Binding-site contacts:
Ligand atom C2 contacts residue LEU36 of chain 1.B at 3.7 Å (hydrophobic).
Ligand atom C4 contacts residue TYR64 of chain 1.B at 3.5 Å (hydrophobic).
Ligand atom C4 contacts residue LEU36 of chain 1.B at 3.4 Å (hydrophobic).
Ligand atom N8 contacts residue ASP73 of chain 1.B at 2.9 Å (salt-bridge).
Ligand atom C13 contacts residue TRP88 of chain 1.B at 3.5 Å (hydrophobic).
Ligand atom O17 contacts residue SER129 of chain 1.B at 3.3 Å.
Ligand atom C13 contacts residue TYR93 of chain 1.B at 3.4 Å (hydrophobic).
Ligand atom C2 contacts residue TYR64 of chain 1.B at 3.5 Å (hydrophobic).
Ligand atom C26 contacts residue TYR47 of chain 1.B at 3.8 Å (hydrophobic).
Ligand atom O19 contacts residue TYR56 of chain 1.B at 3.4 Å.
Ligand atom C12 contacts residue TRP88 of chain 1.B at 3.3 Å (hydrophobic).
Ligand atom C10 contacts residue TRP88 of chain 1.B at 3.5 Å (hydrophobic).
Ligand atom O20 contacts residue TYR64 of chain 1.B at 3.3 Å (h-bond).
Ligand atom C15 contacts residue TRP88 of chain 1.B at 3.7 Å (hydrophobic).
Ligand atom O17 contacts residue TYR56 of chain 1.B at 2.7 Å (h-bond).
Ligand atom C27 contacts residue TYR47 of chain 1.B at 3.5 Å (hydrophobic).
Ligand atom N16 contacts residue TRP60 of chain 1.B at 3.5 Å (h-bond).
Ligand atom BR2 contacts residue TYR56 of chain 1.B at 3.8 Å.
Ligand atom C6 contacts residue TYR64 of chain 1.B at 3.7 Å (hydrophobic).
Ligand atom C5 contacts residue TYR64 of chain 1.B at 3.5 Å (hydrophobic).
Ligand atom O17 contacts residue TRP88 of chain 1.B at 3.7 Å.
Ligand atom BR1 contacts residue LEU125 of chain 1.B at 3.5 Å.
Ligand atom BR2 contacts residue TYR64 of chain 1.B at 3.6 Å.
Ligand atom C30 contacts residue ALA127 of chain 1.B at 3.3 Å (hydrophobic).
Ligand atom O19 contacts residue TRP60 of chain 1.B at 2.9 Å (h-bond).
Ligand atom C3 contacts residue LEU36 of chain 1.B at 3.5 Å (hydrophobic).
Ligand atom C1 contacts residue TYR64 of chain 1.B at 3.7 Å (hydrophobic).
Ligand atom C14 contacts residue PHE101 of chain 1.B at 3.8 Å (hydrophobic).
Ligand atom C7 contacts residue ASP73 of chain 1.B at 3.5 Å.
Ligand atom C12 contacts residue THR75 of chain 1.B at 3.7 Å.
Ligand atom O18 contacts residue TRP60 of chain 1.B at 3.2 Å (h-bond).
Ligand atom C11 contacts residue THR75 of chain 1.B at 3.6 Å.
Ligand atom C11 contacts residue TRP88 of chain 1.B at 3.4 Å (hydrophobic).
Ligand atom C5 contacts residue LEU36 of chain 1.B at 3.6 Å (hydrophobic).
Ligand atom C15 contacts residue PHE101 of chain 1.B at 3.8 Å (hydrophobic).
Ligand atom O18 contacts residue LEU110 of chain 1.B at 3.4 Å.
Ligand atom C29 contacts residue GLY126 of chain 1.B at 3.7 Å.
Ligand atom C3 contacts residue TYR64 of chain 1.B at 3.5 Å (hydrophobic).
Ligand atom C29 contacts residue ALA127 of chain 1.B at 3.6 Å (hydrophobic).
Ligand atom BR2 contacts residue TRP60 of chain 1.B at 3.3 Å.

Sequence of chain 1.B:
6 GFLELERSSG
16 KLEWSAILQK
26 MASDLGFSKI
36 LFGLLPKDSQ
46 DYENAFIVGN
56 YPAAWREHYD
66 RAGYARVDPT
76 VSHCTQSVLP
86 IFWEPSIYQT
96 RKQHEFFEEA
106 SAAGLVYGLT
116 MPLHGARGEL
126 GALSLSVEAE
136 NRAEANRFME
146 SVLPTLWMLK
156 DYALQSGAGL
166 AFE

The protein below binds the small molecule below.
Small molecule (SMILES): O=C(Oc1c(Br)cc(Br)cc1CNC(=O)c1ccccc1[N+](=O)[O-])c1ccc(Br)cc1